Binding-site contacts:
Ligand atom N9 contacts residue MET176 of chain 1.A at 3.7 Å.
Ligand atom O91 contacts residue ARG103 of chain 2.A at 2.6 Å (salt-bridge).
Ligand atom N9 contacts residue LEU173 of chain 1.A at 3.6 Å.
Ligand atom C3 contacts residue HIS63 of chain 2.A at 3.7 Å.
Ligand atom C6 contacts residue VAL112 of chain 2.A at 3.5 Å (hydrophobic).
Ligand atom C4 contacts residue GLN115 of chain 2.A at 3.4 Å.
Ligand atom O11 contacts residue PRO104 of chain 2.A at 3.9 Å.
Ligand atom C11 contacts residue MG1 of chain 2.C at 3.2 Å.
Ligand atom O1C contacts residue PHE85 of chain 2.A at 3.5 Å.
Ligand atom O92 contacts residue MET176 of chain 1.A at 3.1 Å.
Ligand atom O92 contacts residue ARG103 of chain 2.A at 4.0 Å.
Ligand atom O3 contacts residue HIS63 of chain 2.A at 2.7 Å (h-bond).
Ligand atom C42 contacts residue ASN81 of chain 2.A at 3.2 Å.
Ligand atom O11 contacts residue MG1 of chain 2.C at 2.1 Å.
Ligand atom C61 contacts residue PRO104 of chain 2.A at 4.0 Å (hydrophobic).
Ligand atom N4 contacts residue ASN81 of chain 2.A at 2.6 Å (h-bond).
Ligand atom O3 contacts residue GLN115 of chain 2.A at 3.4 Å (h-bond).
Ligand atom C1B contacts residue MG1 of chain 2.C at 3.5 Å.
Ligand atom C42 contacts residue SER137 of chain 2.A at 3.8 Å.
Ligand atom O92 contacts residue LEU173 of chain 1.A at 3.0 Å.
Ligand atom O3 contacts residue ASN81 of chain 2.A at 3.0 Å (h-bond).
Ligand atom O10 contacts residue ARG103 of chain 2.A at 3.4 Å.
Ligand atom C42 contacts residue PHE85 of chain 2.A at 3.6 Å (hydrophobic).
Ligand atom O21 contacts residue HIS63 of chain 2.A at 3.1 Å.
Ligand atom C1A contacts residue PRO104 of chain 2.A at 3.8 Å (hydrophobic).
Ligand atom C3 contacts residue GLN115 of chain 2.A at 3.6 Å.
Ligand atom C41 contacts residue SER137 of chain 2.A at 3.8 Å.
Ligand atom C5 contacts residue GLN115 of chain 2.A at 3.7 Å.
Ligand atom C12 contacts residue MG1 of chain 2.C at 3.1 Å.
Ligand atom C21 contacts residue HIS63 of chain 2.A at 3.7 Å.
Ligand atom O21 contacts residue SER66 of chain 2.A at 3.1 Å.
Ligand atom O21 contacts residue GLN115 of chain 2.A at 3.7 Å.
Ligand atom C43 contacts residue ASN81 of chain 2.A at 2.8 Å.
Ligand atom O12 contacts residue HIS99 of chain 2.A at 2.9 Å (h-bond).
Ligand atom C4 contacts residue ASN81 of chain 2.A at 3.9 Å.
Ligand atom C10 contacts residue PRO104 of chain 2.A at 3.9 Å (hydrophobic).
Ligand atom O12 contacts residue MG1 of chain 2.C at 2.0 Å.
Ligand atom N21 contacts residue GLN108 of chain 2.A at 3.9 Å.
Ligand atom C43 contacts residue SER137 of chain 2.A at 3.7 Å.
Ligand atom N9 contacts residue ARG103 of chain 2.A at 3.5 Å (salt-bridge).

Sequence of chain 1.A:
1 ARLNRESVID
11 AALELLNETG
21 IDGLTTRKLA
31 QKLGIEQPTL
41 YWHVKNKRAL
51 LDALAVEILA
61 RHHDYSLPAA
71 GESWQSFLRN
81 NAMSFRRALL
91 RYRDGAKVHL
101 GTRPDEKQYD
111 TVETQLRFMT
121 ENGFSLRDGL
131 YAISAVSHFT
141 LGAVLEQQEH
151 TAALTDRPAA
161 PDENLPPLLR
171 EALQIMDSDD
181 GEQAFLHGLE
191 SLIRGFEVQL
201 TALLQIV

The small molecule below binds the protein below.
Small molecule (SMILES): CN(C)[C@@H]1C(O)=C(C(N)=O)C(=O)[C@@]2(O)C(O)=C3C(=O)c4c(ccc([N+](=O)[O-])c4O)C[C@H]3C[C@@H]12

Sequence of chain 2.A:
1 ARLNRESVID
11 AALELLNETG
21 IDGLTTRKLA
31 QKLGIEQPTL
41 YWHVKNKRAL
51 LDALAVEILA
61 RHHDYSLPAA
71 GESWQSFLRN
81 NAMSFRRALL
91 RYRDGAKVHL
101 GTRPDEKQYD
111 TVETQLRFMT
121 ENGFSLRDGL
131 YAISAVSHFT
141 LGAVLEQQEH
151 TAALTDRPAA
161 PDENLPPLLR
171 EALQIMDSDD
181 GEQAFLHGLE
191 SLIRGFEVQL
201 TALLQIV